Sequence of chain 1.A:
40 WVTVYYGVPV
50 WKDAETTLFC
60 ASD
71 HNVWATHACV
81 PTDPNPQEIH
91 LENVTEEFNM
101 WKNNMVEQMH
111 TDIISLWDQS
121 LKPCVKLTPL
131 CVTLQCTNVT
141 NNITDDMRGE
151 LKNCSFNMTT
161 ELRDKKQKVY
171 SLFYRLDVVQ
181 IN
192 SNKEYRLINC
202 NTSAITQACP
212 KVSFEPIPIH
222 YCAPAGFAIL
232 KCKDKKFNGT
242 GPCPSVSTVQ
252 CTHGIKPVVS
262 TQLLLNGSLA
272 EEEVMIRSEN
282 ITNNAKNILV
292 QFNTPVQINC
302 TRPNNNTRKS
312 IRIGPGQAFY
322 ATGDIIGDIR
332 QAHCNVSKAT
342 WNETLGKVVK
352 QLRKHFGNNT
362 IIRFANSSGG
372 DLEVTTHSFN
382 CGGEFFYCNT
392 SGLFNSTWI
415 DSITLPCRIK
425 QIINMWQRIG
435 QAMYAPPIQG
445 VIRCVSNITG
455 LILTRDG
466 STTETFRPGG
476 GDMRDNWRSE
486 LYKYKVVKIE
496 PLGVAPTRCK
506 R

The protein below binds the small molecule below.
Small molecule (SMILES): CC(=O)N[C@H]1[C@H](O[C@H]2[C@H](O)[C@@H](NC(C)=O)CO[C@@H]2CO)O[C@H](CO)[C@@H](O)[C@@H]1O

Binding-site contacts:
Ligand atom O7 contacts residue ASN267 of chain 1.A at 4.2 Å.
Ligand atom C3 contacts residue ASN451 of chain 1.A at 3.6 Å.
Ligand atom O7 contacts residue ASN451 of chain 1.A at 3.8 Å.
Ligand atom C8 contacts residue ASN451 of chain 1.A at 4.2 Å.
Ligand atom C6 contacts residue PRO296 of chain 1.A at 4.3 Å (hydrophobic).
Ligand atom C7 contacts residue ASN267 of chain 1.A at 4.2 Å.
Ligand atom C8 contacts residue NAG1 of chain 1.G at 3.5 Å.
Ligand atom N2 contacts residue ASN451 of chain 1.A at 2.8 Å (h-bond).
Ligand atom C1 contacts residue ASN451 of chain 1.A at 1.4 Å.
Ligand atom C8 contacts residue SER450 of chain 1.A at 4.4 Å.
Ligand atom C8 contacts residue VAL449 of chain 1.A at 4.2 Å (hydrophobic).
Ligand atom C5 contacts residue ASN451 of chain 1.A at 3.7 Å.
Ligand atom C4 contacts residue ASN451 of chain 1.A at 4.2 Å.
Ligand atom C7 contacts residue ASN451 of chain 1.A at 3.4 Å.
Ligand atom O6 contacts residue LEU270 of chain 1.A at 4.1 Å.
Ligand atom C5 contacts residue PRO296 of chain 1.A at 4.3 Å (hydrophobic).
Ligand atom O5 contacts residue ASN451 of chain 1.A at 2.4 Å (h-bond).
Ligand atom C8 contacts residue ASN267 of chain 1.A at 3.6 Å.
Ligand atom C1 contacts residue PRO296 of chain 1.A at 4.2 Å (hydrophobic).
Ligand atom O5 contacts residue PRO296 of chain 1.A at 3.6 Å.
Ligand atom C2 contacts residue ASN451 of chain 1.A at 2.4 Å.